Sequence of chain 1.D:
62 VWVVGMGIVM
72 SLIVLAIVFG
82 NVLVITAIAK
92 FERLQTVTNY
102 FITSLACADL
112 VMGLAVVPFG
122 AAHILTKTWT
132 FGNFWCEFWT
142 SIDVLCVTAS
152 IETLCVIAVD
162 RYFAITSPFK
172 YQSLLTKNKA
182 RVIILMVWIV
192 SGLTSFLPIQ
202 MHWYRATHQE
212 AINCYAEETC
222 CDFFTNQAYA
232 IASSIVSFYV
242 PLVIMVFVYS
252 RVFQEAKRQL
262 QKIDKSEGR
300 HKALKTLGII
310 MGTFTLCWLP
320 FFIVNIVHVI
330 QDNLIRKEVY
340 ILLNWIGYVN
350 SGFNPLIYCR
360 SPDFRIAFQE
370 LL

Binding-site contacts:
Ligand atom OAK contacts residue PHE224 of chain 1.D at 4.2 Å.
Ligand atom CAJ contacts residue ASN343 of chain 1.D at 3.7 Å.
Ligand atom CAB contacts residue VAL148 of chain 1.D at 3.6 Å (hydrophobic).
Ligand atom CAA contacts residue PHE320 of chain 1.D at 4.1 Å (hydrophobic).
Ligand atom CAF contacts residue PHE320 of chain 1.D at 3.7 Å (hydrophobic).
Ligand atom CAO contacts residue ASP144 of chain 1.D at 3.9 Å.
Ligand atom CAI contacts residue PHE320 of chain 1.D at 4.3 Å (hydrophobic).
Ligand atom OAL contacts residue SER234 of chain 1.D at 3.4 Å (h-bond).
Ligand atom CAG contacts residue TYR339 of chain 1.D at 3.7 Å (hydrophobic).
Ligand atom CAD contacts residue SER234 of chain 1.D at 3.9 Å.
Ligand atom CAC contacts residue PHE321 of chain 1.D at 4.0 Å (hydrophobic).
Ligand atom CAH contacts residue TYR339 of chain 1.D at 4.0 Å (hydrophobic).
Ligand atom OAL contacts residue SER235 of chain 1.D at 4.1 Å.
Ligand atom OAL contacts residue PHE321 of chain 1.D at 3.7 Å.
Ligand atom CAG contacts residue PHE320 of chain 1.D at 3.5 Å (hydrophobic).
Ligand atom NAN contacts residue ASP144 of chain 1.D at 2.8 Å (salt-bridge).
Ligand atom CAE contacts residue PHE320 of chain 1.D at 3.7 Å (hydrophobic).
Ligand atom OAK contacts residue ASN324 of chain 1.D at 3.1 Å (h-bond).
Ligand atom CAO contacts residue ASN343 of chain 1.D at 3.5 Å.
Ligand atom CAG contacts residue PHE224 of chain 1.D at 3.4 Å (hydrophobic).
Ligand atom CAD contacts residue ASN324 of chain 1.D at 3.9 Å.
Ligand atom CAH contacts residue PHE320 of chain 1.D at 4.0 Å (hydrophobic).
Ligand atom CAB contacts residue PHE321 of chain 1.D at 4.1 Å (hydrophobic).
Ligand atom CAG contacts residue ASN324 of chain 1.D at 4.3 Å.
Ligand atom CAA contacts residue VAL148 of chain 1.D at 3.6 Å (hydrophobic).
Ligand atom OAM contacts residue ASN343 of chain 1.D at 3.6 Å (h-bond).
Ligand atom CAH contacts residue PHE224 of chain 1.D at 3.6 Å (hydrophobic).
Ligand atom CAO contacts residue PHE224 of chain 1.D at 3.8 Å (hydrophobic).
Ligand atom OAK contacts residue SER234 of chain 1.D at 2.9 Å (h-bond).
Ligand atom CAC contacts residue SER234 of chain 1.D at 4.1 Å.
Ligand atom CAI contacts residue ASN343 of chain 1.D at 3.8 Å.
Ligand atom CAJ contacts residue PHE320 of chain 1.D at 3.5 Å (hydrophobic).
Ligand atom OAM contacts residue TYR347 of chain 1.D at 4.1 Å.
Ligand atom CAJ contacts residue ASP144 of chain 1.D at 3.6 Å.
Ligand atom OAM contacts residue ASP144 of chain 1.D at 2.7 Å (salt-bridge).
Ligand atom CAB contacts residue SER238 of chain 1.D at 4.3 Å.
Ligand atom NAN contacts residue ASN343 of chain 1.D at 3.0 Å (h-bond).
Ligand atom OAM contacts residue VAL148 of chain 1.D at 3.9 Å.
Ligand atom CAI contacts residue ASP144 of chain 1.D at 3.5 Å.
Ligand atom OAL contacts residue SER238 of chain 1.D at 3.7 Å.

This small molecule binds to this protein.
Small molecule (SMILES): CN[C@@H]1CCc2c(ccc(O)c2O)[C@H]1O